A protein and the small-molecule ligand that binds it are described below.
Small molecule (SMILES): CC(=O)N[C@@H]1[C@@H](O[C@H](C)C=O)[C@H](O[C@@H]2O[C@H](CO)[C@@H](O)[C@H](O)[C@H]2NC(C)=O)[C@@H](CO)O[C@@H]1O

Sequence of chain 1.A:
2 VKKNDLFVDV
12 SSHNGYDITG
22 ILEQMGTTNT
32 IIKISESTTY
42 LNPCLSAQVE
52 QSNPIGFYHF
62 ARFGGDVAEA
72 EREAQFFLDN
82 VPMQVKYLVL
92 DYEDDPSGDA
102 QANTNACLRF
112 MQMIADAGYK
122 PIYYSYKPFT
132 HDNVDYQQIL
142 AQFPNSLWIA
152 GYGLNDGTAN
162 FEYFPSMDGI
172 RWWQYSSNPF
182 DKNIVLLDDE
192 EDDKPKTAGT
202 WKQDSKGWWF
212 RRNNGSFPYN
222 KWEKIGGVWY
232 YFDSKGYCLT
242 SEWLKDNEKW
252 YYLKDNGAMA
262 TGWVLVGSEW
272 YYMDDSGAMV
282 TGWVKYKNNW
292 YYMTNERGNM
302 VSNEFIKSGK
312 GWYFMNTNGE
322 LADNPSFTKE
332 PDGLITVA

Binding-site contacts:
Ligand atom C6 contacts residue TYR125 of chain 1.A at 3.4 Å (hydrophobic).
Ligand atom O3 contacts residue ALA1 of chain 1.D at 3.2 Å (h-bond).
Ligand atom C11 contacts residue TYR153 of chain 1.A at 3.5 Å (hydrophobic).
Ligand atom O1 contacts residue ALA1 of chain 1.D at 3.5 Å (h-bond).
Ligand atom O10 contacts residue TYR153 of chain 1.A at 2.9 Å (h-bond).
Ligand atom O10 contacts residue ALA1 of chain 1.D at 2.3 Å (h-bond).
Ligand atom C10 contacts residue ALA1 of chain 1.D at 1.3 Å (hydrophobic).
Ligand atom O5 contacts residue TYR127 of chain 1.A at 3.8 Å.
Ligand atom C10 contacts residue TYR153 of chain 1.A at 3.6 Å (hydrophobic).
Ligand atom C5 contacts residue GLU94 of chain 1.A at 3.7 Å.
Ligand atom O4 contacts residue GLU94 of chain 1.A at 2.8 Å (salt-bridge).
Ligand atom O5 contacts residue TYR127 of chain 1.A at 3.8 Å.
Ligand atom C3 contacts residue GLU94 of chain 1.A at 3.8 Å.
Ligand atom C7 contacts residue PRO129 of chain 1.A at 3.7 Å (hydrophobic).
Ligand atom O6 contacts residue TYR125 of chain 1.A at 3.2 Å (h-bond).
Ligand atom C4 contacts residue GLU94 of chain 1.A at 3.6 Å.
Ligand atom C7 contacts residue ALA1 of chain 1.D at 3.8 Å (hydrophobic).
Ligand atom C8 contacts residue ZGL1 of chain 1.E at 3.6 Å.
Ligand atom C6 contacts residue TYR127 of chain 1.A at 3.7 Å (hydrophobic).
Ligand atom C11 contacts residue GLY152 of chain 1.A at 3.9 Å.
Ligand atom C8 contacts residue ALA1 of chain 1.D at 3.7 Å (hydrophobic).
Ligand atom O6 contacts residue ALA151 of chain 1.A at 3.8 Å.
Ligand atom C5 contacts residue TYR127 of chain 1.A at 3.8 Å (hydrophobic).
Ligand atom C9 contacts residue TYR153 of chain 1.A at 3.8 Å (hydrophobic).
Ligand atom O6 contacts residue SER126 of chain 1.A at 3.9 Å.
Ligand atom C11 contacts residue ALA151 of chain 1.A at 3.6 Å (hydrophobic).
Ligand atom C9 contacts residue ALA1 of chain 1.D at 2.3 Å (hydrophobic).
Ligand atom O6 contacts residue GLU94 of chain 1.A at 3.9 Å.
Ligand atom N2 contacts residue ALA1 of chain 1.D at 3.1 Å (h-bond).
Ligand atom C6 contacts residue TYR127 of chain 1.A at 3.8 Å (hydrophobic).
Ligand atom O10 contacts residue GLY152 of chain 1.A at 3.4 Å.
Ligand atom O7 contacts residue PRO129 of chain 1.A at 3.1 Å.
Ligand atom O7 contacts residue TYR127 of chain 1.A at 3.5 Å.
Ligand atom C6 contacts residue ALA151 of chain 1.A at 3.5 Å (hydrophobic).
Ligand atom C2 contacts residue TYR127 of chain 1.A at 3.7 Å (hydrophobic).
Ligand atom C11 contacts residue ALA1 of chain 1.D at 3.6 Å (hydrophobic).
Ligand atom O4 contacts residue TYR125 of chain 1.A at 3.9 Å.
Ligand atom C4 contacts residue TYR127 of chain 1.A at 3.8 Å (hydrophobic).
Ligand atom O6 contacts residue TYR127 of chain 1.A at 3.2 Å.
Ligand atom C3 contacts residue ALA1 of chain 1.D at 3.5 Å (hydrophobic).